Binding-site contacts:
Ligand atom O1 contacts residue LYS16 of chain 1.E at 3.1 Å (salt-bridge).
Ligand atom O6 contacts residue PHE157 of chain 1.E at 3.8 Å.
Ligand atom O2 contacts residue TRP63 of chain 1.E at 3.3 Å (h-bond).
Ligand atom O5 contacts residue TYR156 of chain 1.E at 3.2 Å.
Ligand atom C3 contacts residue ASP66 of chain 1.E at 3.5 Å.
Ligand atom O3 contacts residue ALA64 of chain 1.E at 3.3 Å.
Ligand atom C6 contacts residue GLU154 of chain 1.E at 3.2 Å.
Ligand atom C2 contacts residue TRP231 of chain 1.E at 3.8 Å (hydrophobic).
Ligand atom O2 contacts residue GLU112 of chain 1.E at 2.8 Å (salt-bridge).
Ligand atom O3 contacts residue TRP63 of chain 1.E at 3.3 Å (h-bond).
Ligand atom O2 contacts residue LYS16 of chain 1.E at 2.7 Å (salt-bridge).
Ligand atom O3 contacts residue GLU112 of chain 1.E at 3.8 Å.
Ligand atom O2 contacts residue ASP66 of chain 1.E at 2.7 Å (salt-bridge).
Ligand atom C6 contacts residue TRP341 of chain 1.E at 3.8 Å (hydrophobic).
Ligand atom O1 contacts residue ASN13 of chain 1.E at 3.6 Å.
Ligand atom C1 contacts residue ASP15 of chain 1.E at 3.5 Å.
Ligand atom O2 contacts residue TRP231 of chain 1.E at 4.0 Å.
Ligand atom C4 contacts residue TRP341 of chain 1.E at 3.6 Å (hydrophobic).
Ligand atom C3 contacts residue TRP63 of chain 1.E at 3.6 Å (hydrophobic).
Ligand atom O6 contacts residue GLU154 of chain 1.E at 2.7 Å (salt-bridge).
Ligand atom O4 contacts residue TRP341 of chain 1.E at 3.9 Å.
Ligand atom O6 contacts residue ARG345 of chain 1.E at 4.0 Å.
Ligand atom C1 contacts residue TYR156 of chain 1.E at 3.5 Å (hydrophobic).
Ligand atom C1 contacts residue LYS16 of chain 1.E at 3.7 Å.
Ligand atom C2 contacts residue ASP66 of chain 1.E at 3.4 Å.
Ligand atom O1 contacts residue ASP15 of chain 1.E at 2.7 Å (salt-bridge).
Ligand atom O4 contacts residue ARG67 of chain 1.E at 3.1 Å (salt-bridge).
Ligand atom C6 contacts residue TYR156 of chain 1.E at 3.9 Å (hydrophobic).
Ligand atom O3 contacts residue ASP66 of chain 1.E at 2.5 Å (salt-bridge).
Ligand atom O3 contacts residue TRP341 of chain 1.E at 3.8 Å.
Ligand atom C6 contacts residue ARG345 of chain 1.E at 3.8 Å.
Ligand atom C2 contacts residue GLU112 of chain 1.E at 3.6 Å.
Ligand atom C2 contacts residue LYS16 of chain 1.E at 3.8 Å.
Ligand atom C1 contacts residue TRP231 of chain 1.E at 3.6 Å (hydrophobic).
Ligand atom C5 contacts residue GLU154 of chain 1.E at 4.0 Å.
Ligand atom O2 contacts residue ALA64 of chain 1.E at 3.3 Å.
Ligand atom C6 contacts residue PRO155 of chain 1.E at 3.9 Å (hydrophobic).
Ligand atom O3 contacts residue ARG67 of chain 1.E at 3.0 Å (salt-bridge).
Ligand atom O6 contacts residue PRO155 of chain 1.E at 3.4 Å.
Ligand atom O6 contacts residue TYR156 of chain 1.E at 3.0 Å (h-bond).

Sequence of chain 1.E:
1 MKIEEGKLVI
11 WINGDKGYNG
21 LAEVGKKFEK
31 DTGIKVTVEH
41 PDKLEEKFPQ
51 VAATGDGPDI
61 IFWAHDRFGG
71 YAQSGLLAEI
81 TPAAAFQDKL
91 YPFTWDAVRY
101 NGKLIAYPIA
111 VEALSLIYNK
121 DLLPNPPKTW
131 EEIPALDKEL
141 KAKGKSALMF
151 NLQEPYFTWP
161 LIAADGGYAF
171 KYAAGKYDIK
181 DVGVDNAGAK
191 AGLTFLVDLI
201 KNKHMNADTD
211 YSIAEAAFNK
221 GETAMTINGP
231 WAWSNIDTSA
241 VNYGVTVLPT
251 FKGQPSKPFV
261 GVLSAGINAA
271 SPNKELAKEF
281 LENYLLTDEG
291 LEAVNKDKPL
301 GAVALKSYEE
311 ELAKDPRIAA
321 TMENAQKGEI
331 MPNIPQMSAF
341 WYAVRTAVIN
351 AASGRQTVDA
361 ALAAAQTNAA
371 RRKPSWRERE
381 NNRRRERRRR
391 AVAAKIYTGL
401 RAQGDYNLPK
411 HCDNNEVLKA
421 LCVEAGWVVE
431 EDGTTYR

A protein and the small-molecule ligand that binds it are described below.
Small molecule (SMILES): OC[C@H]1O[C@H](O[C@H]2[C@H](O)[C@@H](O)[C@@H](O)O[C@@H]2CO)[C@H](O)[C@@H](O)[C@@H]1O